Sequence of chain 1.A:
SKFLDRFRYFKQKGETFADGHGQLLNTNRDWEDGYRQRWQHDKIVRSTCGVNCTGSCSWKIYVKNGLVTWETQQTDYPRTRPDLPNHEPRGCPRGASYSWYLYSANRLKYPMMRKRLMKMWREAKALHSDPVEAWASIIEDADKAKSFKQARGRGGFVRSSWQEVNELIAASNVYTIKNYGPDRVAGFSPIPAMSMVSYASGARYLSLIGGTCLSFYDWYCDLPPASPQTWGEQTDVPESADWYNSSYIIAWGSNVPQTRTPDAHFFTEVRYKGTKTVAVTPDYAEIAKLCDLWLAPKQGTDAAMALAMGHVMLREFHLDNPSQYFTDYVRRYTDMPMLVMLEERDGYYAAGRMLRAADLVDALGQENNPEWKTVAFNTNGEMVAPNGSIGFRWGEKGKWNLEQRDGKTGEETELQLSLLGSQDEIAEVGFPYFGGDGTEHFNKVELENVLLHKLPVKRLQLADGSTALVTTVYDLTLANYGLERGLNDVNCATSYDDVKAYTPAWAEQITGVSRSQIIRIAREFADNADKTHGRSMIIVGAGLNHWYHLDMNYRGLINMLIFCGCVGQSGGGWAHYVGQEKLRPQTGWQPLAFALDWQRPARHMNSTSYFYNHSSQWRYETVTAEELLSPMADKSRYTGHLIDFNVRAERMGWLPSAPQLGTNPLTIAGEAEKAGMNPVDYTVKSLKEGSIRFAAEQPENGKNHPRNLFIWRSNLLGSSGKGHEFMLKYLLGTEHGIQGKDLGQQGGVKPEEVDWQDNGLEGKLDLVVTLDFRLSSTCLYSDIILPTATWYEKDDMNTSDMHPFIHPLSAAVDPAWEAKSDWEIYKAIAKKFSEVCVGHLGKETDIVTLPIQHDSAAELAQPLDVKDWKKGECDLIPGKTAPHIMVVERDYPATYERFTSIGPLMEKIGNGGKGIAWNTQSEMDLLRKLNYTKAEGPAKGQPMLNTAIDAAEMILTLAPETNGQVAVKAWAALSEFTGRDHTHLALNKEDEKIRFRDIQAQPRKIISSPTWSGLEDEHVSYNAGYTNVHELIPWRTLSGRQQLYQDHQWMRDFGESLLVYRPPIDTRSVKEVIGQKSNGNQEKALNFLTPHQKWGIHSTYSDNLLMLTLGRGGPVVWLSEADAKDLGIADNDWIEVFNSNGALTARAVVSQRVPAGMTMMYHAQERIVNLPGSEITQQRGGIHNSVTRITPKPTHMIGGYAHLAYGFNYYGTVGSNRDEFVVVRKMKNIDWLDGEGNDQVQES

Binding-site contacts:
Ligand atom S13 contacts residue MD11 of chain 1.E at 3.1 Å (h-bond).
Ligand atom N17 contacts residue THR1091 of chain 1.A at 2.5 Å (h-bond).
Ligand atom O14 contacts residue THR1091 of chain 1.A at 3.2 Å (h-bond).
Ligand atom O2' contacts residue ASP773 of chain 1.A at 2.7 Å (salt-bridge).
Ligand atom O14 contacts residue ARG1219 of chain 1.A at 2.9 Å (salt-bridge).
Ligand atom O4' contacts residue ARG714 of chain 1.A at 3.2 Å.
Ligand atom N3 contacts residue ARG714 of chain 1.A at 3.1 Å (salt-bridge).
Ligand atom O11 contacts residue HIS1164 of chain 1.A at 2.8 Å (h-bond).
Ligand atom N1 contacts residue ASP823 of chain 1.A at 2.7 Å (salt-bridge).
Ligand atom C5' contacts residue THR1101 of chain 1.A at 3.1 Å.
Ligand atom O1A contacts residue SER1100 of chain 1.A at 2.7 Å (h-bond).
Ligand atom S12 contacts residue 6MO1 of chain 1.F at 2.4 Å.
Ligand atom O1B contacts residue TYR221 of chain 1.A at 2.7 Å (h-bond).
Ligand atom S13 contacts residue 6MO1 of chain 1.F at 2.4 Å.
Ligand atom N7 contacts residue TRP792 of chain 1.A at 2.8 Å (h-bond).
Ligand atom S12 contacts residue HIS1099 of chain 1.A at 3.0 Å.
Ligand atom O2A contacts residue ILE1098 of chain 1.A at 3.1 Å (h-bond).
Ligand atom N8 contacts residue LYS723 of chain 1.A at 3.2 Å (salt-bridge).
Ligand atom O1A contacts residue SER720 of chain 1.A at 2.7 Å (h-bond).
Ligand atom N16 contacts residue THR1091 of chain 1.A at 3.0 Å (h-bond).
Ligand atom C17 contacts residue THR1091 of chain 1.A at 3.1 Å.
Ligand atom O2' contacts residue ARG775 of chain 1.A at 2.8 Å (salt-bridge).
Ligand atom O2B contacts residue ASN716 of chain 1.A at 2.9 Å (h-bond).
Ligand atom O2A contacts residue THR1101 of chain 1.A at 2.7 Å (h-bond).
Ligand atom O4' contacts residue SER715 of chain 1.A at 3.1 Å (h-bond).
Ligand atom S13 contacts residue HIS1093 of chain 1.A at 3.2 Å.
Ligand atom N2 contacts residue ASP823 of chain 1.A at 2.8 Å (salt-bridge).
Ligand atom O14 contacts residue HIS547 of chain 1.A at 3.2 Å (h-bond).
Ligand atom O3' contacts residue ASP773 of chain 1.A at 2.6 Å (salt-bridge).
Ligand atom O3' contacts residue ARG775 of chain 1.A at 3.1 Å (salt-bridge).
Ligand atom N16 contacts residue ASN1218 of chain 1.A at 3.1 Å (h-bond).
Ligand atom S12 contacts residue MD11 of chain 1.E at 2.7 Å (h-bond).
Ligand atom S12 contacts residue ASN53 of chain 1.A at 3.0 Å (h-bond).
Ligand atom O6 contacts residue LYS795 of chain 1.A at 2.6 Å (salt-bridge).
Ligand atom N17 contacts residue ASN1218 of chain 1.A at 3.1 Å (h-bond).
Ligand atom N2 contacts residue LEU772 of chain 1.A at 2.9 Å (h-bond).
Ligand atom S13 contacts residue ASP223 of chain 1.A at 3.1 Å (salt-bridge).
Ligand atom O2A contacts residue HIS1099 of chain 1.A at 3.2 Å.
Ligand atom O14 contacts residue HIS1093 of chain 1.A at 2.9 Å (h-bond).
Ligand atom N8 contacts residue SER721 of chain 1.A at 3.2 Å (h-bond).

A small-molecule ligand and the protein it binds are described below.
Small molecule (SMILES): Nc1nc2c(c(=O)[nH]1)N[C@@H](/C(S)=C(/S)[C@H](O)CO[P](=O)(O)O[P](=O)(O)OC[C@H]1O[C@@H](n3cnc4c(=O)[nH]c(N)nc43)[C@H](O)[C@@H]1O)C=N2